The small molecule below binds the protein below.
Small molecule (SMILES): Nc1ncnc2c1ncn2[C@@H]1O[C@H](COP(=O)(O)OP(=O)(O)OP(O)(O)=S)[C@@H](O)[C@H]1O

Binding-site contacts:
Ligand atom N6 contacts residue GLY25 of chain 1.B at 3.2 Å (h-bond).
Ligand atom O2' contacts residue PRO17 of chain 1.B at 3.2 Å.
Ligand atom O3B contacts residue GLY52 of chain 1.B at 3.2 Å (h-bond).
Ligand atom O2G contacts residue ARG160 of chain 1.C at 2.7 Å (salt-bridge).
Ligand atom PG contacts residue ARG160 of chain 1.C at 3.4 Å.
Ligand atom C3' contacts residue VAL12 of chain 1.B at 3.3 Å (hydrophobic).
Ligand atom O3G contacts residue ARG160 of chain 1.C at 3.0 Å (salt-bridge).
Ligand atom S1G contacts residue PRO51 of chain 1.B at 3.7 Å.
Ligand atom O3' contacts residue VAL12 of chain 1.B at 2.2 Å (h-bond).
Ligand atom N7 contacts residue ILE53 of chain 1.B at 3.0 Å (h-bond).
Ligand atom C2' contacts residue PRO17 of chain 1.B at 3.6 Å (hydrophobic).
Ligand atom O2G contacts residue ARG203 of chain 1.B at 2.6 Å (salt-bridge).
Ligand atom N7 contacts residue GLY54 of chain 1.B at 3.3 Å.
Ligand atom PB contacts residue MG1 of chain 1.L at 3.5 Å.
Ligand atom O3A contacts residue GLY54 of chain 1.B at 3.6 Å.
Ligand atom O2B contacts residue THR56 of chain 1.B at 3.7 Å.
Ligand atom C4 contacts residue MET202 of chain 1.B at 3.5 Å (hydrophobic).
Ligand atom S1G contacts residue ARG131 of chain 1.C at 3.4 Å (salt-bridge).
Ligand atom O1A contacts residue MG1 of chain 1.L at 3.6 Å.
Ligand atom O4' contacts residue ARG203 of chain 1.B at 3.4 Å.
Ligand atom O2A contacts residue THR56 of chain 1.B at 3.4 Å (h-bond).
Ligand atom O3G contacts residue MG1 of chain 1.L at 2.2 Å.
Ligand atom O1B contacts residue MG1 of chain 1.L at 2.1 Å.
Ligand atom O2' contacts residue TYR15 of chain 1.B at 3.6 Å (h-bond).
Ligand atom N1 contacts residue VAL24 of chain 1.B at 3.3 Å (h-bond).
Ligand atom C8 contacts residue GLY54 of chain 1.B at 3.6 Å.
Ligand atom PB contacts residue LYS55 of chain 1.B at 3.2 Å.
Ligand atom PG contacts residue MG1 of chain 1.L at 3.6 Å.
Ligand atom N9 contacts residue MET202 of chain 1.B at 3.4 Å.
Ligand atom N6 contacts residue ILE23 of chain 1.B at 3.5 Å.
Ligand atom S1G contacts residue ASN145 of chain 1.B at 2.8 Å (h-bond).
Ligand atom O2A contacts residue THR57 of chain 1.B at 3.0 Å (h-bond).
Ligand atom N6 contacts residue VAL24 of chain 1.B at 3.1 Å (h-bond).
Ligand atom O1B contacts residue THR56 of chain 1.B at 2.9 Å (h-bond).
Ligand atom O2B contacts residue GLY54 of chain 1.B at 3.0 Å (h-bond).
Ligand atom O2B contacts residue LYS55 of chain 1.B at 2.5 Å (salt-bridge).
Ligand atom C8 contacts residue MET202 of chain 1.B at 3.6 Å (hydrophobic).
Ligand atom O3B contacts residue LYS55 of chain 1.B at 2.8 Å (salt-bridge).
Ligand atom C4' contacts residue ARG203 of chain 1.B at 3.6 Å.
Ligand atom C6 contacts residue VAL24 of chain 1.B at 3.7 Å (hydrophobic).

Sequence of chain 1.C:
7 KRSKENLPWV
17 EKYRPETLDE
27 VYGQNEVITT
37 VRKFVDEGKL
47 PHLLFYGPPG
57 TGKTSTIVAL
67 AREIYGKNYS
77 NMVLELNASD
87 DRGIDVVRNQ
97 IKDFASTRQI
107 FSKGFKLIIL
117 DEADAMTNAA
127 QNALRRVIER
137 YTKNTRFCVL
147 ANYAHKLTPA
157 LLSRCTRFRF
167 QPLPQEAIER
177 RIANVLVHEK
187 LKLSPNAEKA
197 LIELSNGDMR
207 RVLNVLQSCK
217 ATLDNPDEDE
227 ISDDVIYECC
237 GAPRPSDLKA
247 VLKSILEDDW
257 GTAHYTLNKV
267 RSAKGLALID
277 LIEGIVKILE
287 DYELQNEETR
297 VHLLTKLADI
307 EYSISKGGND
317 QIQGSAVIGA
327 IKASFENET

Sequence of chain 1.B:
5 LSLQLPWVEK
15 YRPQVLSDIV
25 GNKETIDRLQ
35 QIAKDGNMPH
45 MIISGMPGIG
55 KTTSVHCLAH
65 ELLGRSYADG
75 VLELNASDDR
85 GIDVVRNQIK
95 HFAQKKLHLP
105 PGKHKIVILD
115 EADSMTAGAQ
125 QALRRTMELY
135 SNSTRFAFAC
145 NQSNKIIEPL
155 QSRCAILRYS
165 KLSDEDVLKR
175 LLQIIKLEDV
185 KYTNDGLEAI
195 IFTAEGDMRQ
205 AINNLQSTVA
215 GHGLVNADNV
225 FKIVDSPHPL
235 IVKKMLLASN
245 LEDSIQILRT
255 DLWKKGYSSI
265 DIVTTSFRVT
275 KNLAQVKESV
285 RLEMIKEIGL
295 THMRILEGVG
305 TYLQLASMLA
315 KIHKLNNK